A small-molecule ligand and the protein it binds are described below.
Small molecule (SMILES): CC(C(=O)NCCNC(=O)CCNC(=O)[C@H](O)C(C)(C)COP(=O)(O)OP(=O)(O)OC[C@H]1O[C@@H](n2cnc3c(N)ncnc32)[C@H](O)[C@@H]1OP(=O)(O)O)=[N+]([O-])[O-]

Sequence of chain 1.B:
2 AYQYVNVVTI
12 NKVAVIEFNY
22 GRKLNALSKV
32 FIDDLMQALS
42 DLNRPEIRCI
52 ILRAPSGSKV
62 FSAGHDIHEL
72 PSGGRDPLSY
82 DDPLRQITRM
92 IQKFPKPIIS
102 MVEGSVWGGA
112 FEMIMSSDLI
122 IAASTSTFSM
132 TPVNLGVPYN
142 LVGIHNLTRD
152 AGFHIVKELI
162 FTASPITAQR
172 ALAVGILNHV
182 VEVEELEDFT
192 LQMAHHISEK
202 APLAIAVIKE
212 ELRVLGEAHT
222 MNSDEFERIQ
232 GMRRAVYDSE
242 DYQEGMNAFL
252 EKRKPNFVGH

Binding-site contacts:
Ligand atom CP5 contacts residue PHE250 of chain 1.B at 3.6 Å (hydrophobic).
Ligand atom CS3 contacts residue GLY110 of chain 1.B at 3.5 Å.
Ligand atom OP1 contacts residue THR132 of chain 1.B at 3.8 Å.
Ligand atom N contacts residue THR132 of chain 1.B at 3.4 Å (h-bond).
Ligand atom CS1 contacts residue HIS66 of chain 1.B at 3.6 Å.
Ligand atom N6 contacts residue HIS66 of chain 1.B at 2.8 Å (h-bond).
Ligand atom N1 contacts residue ASP67 of chain 1.B at 3.6 Å.
Ligand atom N contacts residue ILE68 of chain 1.B at 3.9 Å.
Ligand atom CP2 contacts residue ALA64 of chain 1.B at 3.5 Å (hydrophobic).
Ligand atom CP3 contacts residue ALA64 of chain 1.B at 3.7 Å (hydrophobic).
Ligand atom C2 contacts residue ASP67 of chain 1.B at 3.6 Å.
Ligand atom CP9 contacts residue TRP108 of chain 1.B at 3.8 Å (hydrophobic).
Ligand atom N6 contacts residue ALA64 of chain 1.B at 3.0 Å (h-bond).
Ligand atom N7 contacts residue ALA64 of chain 1.B at 3.5 Å.
Ligand atom C5 contacts residue PHE250 of chain 1.B at 3.7 Å (hydrophobic).
Ligand atom OS4 contacts residue THR132 of chain 1.B at 3.5 Å (h-bond).
Ligand atom CS2 contacts residue GLY110 of chain 1.B at 3.7 Å.
Ligand atom CP4 contacts residue ALA64 of chain 1.B at 3.7 Å (hydrophobic).
Ligand atom OS1 contacts residue GLY109 of chain 1.B at 3.8 Å.
Ligand atom OS1 contacts residue HIS66 of chain 1.B at 2.6 Å (h-bond).
Ligand atom CS1 contacts residue GLY109 of chain 1.B at 3.9 Å.
Ligand atom N1 contacts residue ILE68 of chain 1.B at 3.0 Å (h-bond).
Ligand atom NP1 contacts residue TRP108 of chain 1.B at 3.8 Å.
Ligand atom NP1 contacts residue ALA64 of chain 1.B at 2.8 Å (h-bond).
Ligand atom OS1 contacts residue GLY110 of chain 1.B at 2.9 Å (h-bond).
Ligand atom CP1 contacts residue ALA64 of chain 1.B at 3.7 Å (hydrophobic).
Ligand atom CP2 contacts residue THR132 of chain 1.B at 3.1 Å.
Ligand atom N1 contacts residue HIS66 of chain 1.B at 3.5 Å (h-bond).
Ligand atom CP1 contacts residue ILE68 of chain 1.B at 3.7 Å (hydrophobic).
Ligand atom OS4 contacts residue PRO133 of chain 1.B at 3.6 Å.
Ligand atom OS5 contacts residue PRO133 of chain 1.B at 3.3 Å.
Ligand atom C6 contacts residue HIS66 of chain 1.B at 3.6 Å.
Ligand atom OS1 contacts residue GLY65 of chain 1.B at 3.6 Å.
Ligand atom O33 contacts residue LYS253 of chain 1.B at 2.7 Å (salt-bridge).
Ligand atom OS5 contacts residue TYR140 of chain 1.B at 3.5 Å.
Ligand atom C2 contacts residue ILE68 of chain 1.B at 3.6 Å (hydrophobic).
Ligand atom CS3 contacts residue TYR140 of chain 1.B at 3.6 Å (hydrophobic).
Ligand atom CPB contacts residue LEU25 of chain 1.B at 3.8 Å (hydrophobic).
Ligand atom OS4 contacts residue LEU136 of chain 1.B at 3.3 Å.
Ligand atom CS1 contacts residue GLY110 of chain 1.B at 3.5 Å.